Binding-site contacts:
Ligand atom C6 contacts residue TYR115 of chain 1.A at 3.5 Å (hydrophobic).
Ligand atom C6 contacts residue NAG1 of chain 1.E at 3.6 Å.
Ligand atom C7 contacts residue ASN112 of chain 1.A at 3.9 Å.
Ligand atom C5 contacts residue NAG1 of chain 1.E at 4.0 Å.
Ligand atom C6 contacts residue PHE188 of chain 1.A at 4.0 Å (hydrophobic).
Ligand atom O5 contacts residue TYR115 of chain 1.A at 3.3 Å.
Ligand atom O6 contacts residue GLU108 of chain 1.A at 4.5 Å.
Ligand atom C1 contacts residue TYR115 of chain 1.A at 4.0 Å (hydrophobic).
Ligand atom O6 contacts residue TYR210 of chain 1.B at 4.2 Å.
Ligand atom O5 contacts residue GLU108 of chain 1.A at 3.8 Å.
Ligand atom C5 contacts residue PHE188 of chain 1.A at 4.1 Å (hydrophobic).
Ligand atom C3 contacts residue LEU206 of chain 1.B at 4.5 Å (hydrophobic).
Ligand atom C3 contacts residue ASN112 of chain 1.A at 4.4 Å.
Ligand atom O6 contacts residue LEU206 of chain 1.B at 3.8 Å.
Ligand atom C1 contacts residue ASN112 of chain 1.A at 2.4 Å.
Ligand atom C1 contacts residue GLU108 of chain 1.A at 4.1 Å.
Ligand atom O6 contacts residue TYR115 of chain 1.A at 3.3 Å (h-bond).
Ligand atom O6 contacts residue NAG1 of chain 1.E at 3.6 Å.
Ligand atom C5 contacts residue ASN112 of chain 1.A at 4.3 Å.
Ligand atom O5 contacts residue LEU206 of chain 1.B at 4.5 Å.
Ligand atom O7 contacts residue ASN112 of chain 1.A at 3.9 Å.
Ligand atom C2 contacts residue ASN112 of chain 1.A at 3.0 Å.
Ligand atom C2 contacts residue GLU108 of chain 1.A at 4.4 Å.
Ligand atom O5 contacts residue ASN112 of chain 1.A at 2.9 Å (h-bond).
Ligand atom C2 contacts residue LEU206 of chain 1.B at 4.3 Å (hydrophobic).
Ligand atom O4 contacts residue NAG1 of chain 1.E at 2.5 Å.
Ligand atom C4 contacts residue NAG1 of chain 1.E at 3.4 Å.
Ligand atom C5 contacts residue TYR115 of chain 1.A at 4.3 Å (hydrophobic).
Ligand atom O5 contacts residue PHE188 of chain 1.A at 4.2 Å.
Ligand atom C4 contacts residue LEU206 of chain 1.B at 3.9 Å (hydrophobic).
Ligand atom C1 contacts residue SER114 of chain 1.A at 4.2 Å.
Ligand atom O7 contacts residue LEU206 of chain 1.B at 4.0 Å.
Ligand atom N2 contacts residue ASN112 of chain 1.A at 3.3 Å (h-bond).

A protein and the small-molecule ligand that binds it are described below.
Small molecule (SMILES): CC(=O)N[C@@H]1[C@@H](O)[C@H](O)[C@@H](CO)O[C@H]1O

Sequence of chain 1.B:
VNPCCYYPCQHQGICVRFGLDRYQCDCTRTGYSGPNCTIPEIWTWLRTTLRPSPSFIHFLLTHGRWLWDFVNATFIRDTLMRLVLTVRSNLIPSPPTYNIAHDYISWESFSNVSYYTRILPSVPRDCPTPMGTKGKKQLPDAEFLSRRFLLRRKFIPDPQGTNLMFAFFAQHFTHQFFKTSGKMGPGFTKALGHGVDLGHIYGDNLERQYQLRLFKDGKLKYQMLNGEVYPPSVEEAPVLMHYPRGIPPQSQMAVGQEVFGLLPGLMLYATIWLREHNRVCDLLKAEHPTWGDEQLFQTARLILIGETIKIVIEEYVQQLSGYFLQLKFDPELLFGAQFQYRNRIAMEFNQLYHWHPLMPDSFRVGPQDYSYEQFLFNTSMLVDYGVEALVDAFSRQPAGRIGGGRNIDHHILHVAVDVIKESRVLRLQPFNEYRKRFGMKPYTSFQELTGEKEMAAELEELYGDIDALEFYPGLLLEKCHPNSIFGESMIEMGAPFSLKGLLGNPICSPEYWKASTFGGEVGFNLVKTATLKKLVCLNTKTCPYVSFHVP

Sequence of chain 1.A:
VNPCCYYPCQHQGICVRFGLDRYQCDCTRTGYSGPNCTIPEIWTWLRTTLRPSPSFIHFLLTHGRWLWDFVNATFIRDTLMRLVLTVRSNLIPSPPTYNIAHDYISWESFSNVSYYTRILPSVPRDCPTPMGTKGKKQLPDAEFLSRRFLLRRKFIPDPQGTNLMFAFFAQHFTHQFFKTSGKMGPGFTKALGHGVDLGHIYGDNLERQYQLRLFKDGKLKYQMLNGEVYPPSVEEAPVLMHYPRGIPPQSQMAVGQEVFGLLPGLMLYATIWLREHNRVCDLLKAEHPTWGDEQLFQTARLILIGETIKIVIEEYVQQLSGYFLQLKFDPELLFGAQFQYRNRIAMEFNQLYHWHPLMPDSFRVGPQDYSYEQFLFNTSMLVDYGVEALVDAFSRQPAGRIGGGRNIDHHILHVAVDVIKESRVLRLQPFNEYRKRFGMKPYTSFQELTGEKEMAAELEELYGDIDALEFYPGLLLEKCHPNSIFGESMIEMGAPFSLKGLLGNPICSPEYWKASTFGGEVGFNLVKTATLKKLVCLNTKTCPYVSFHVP